This small molecule binds to this protein.
Small molecule (SMILES): CO/C1=C\C(C)=C\[C@@H](C)[C@@H](O)[C@H](C)C/C(C)=C/C=C/[C@H](OC)[C@@H]([C@@H](C)[C@@H](O)[C@H](C)[C@@]2(O)C[C@@H](O)[C@H](C)[C@@H](C(C)C)O2)OC1=O

Sequence of chain 1.Y:
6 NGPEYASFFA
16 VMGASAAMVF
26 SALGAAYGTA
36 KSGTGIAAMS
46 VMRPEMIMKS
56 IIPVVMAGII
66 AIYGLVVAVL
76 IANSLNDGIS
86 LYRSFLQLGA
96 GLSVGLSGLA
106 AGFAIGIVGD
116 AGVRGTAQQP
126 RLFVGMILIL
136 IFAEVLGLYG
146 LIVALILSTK

Sequence of chain 1.X:
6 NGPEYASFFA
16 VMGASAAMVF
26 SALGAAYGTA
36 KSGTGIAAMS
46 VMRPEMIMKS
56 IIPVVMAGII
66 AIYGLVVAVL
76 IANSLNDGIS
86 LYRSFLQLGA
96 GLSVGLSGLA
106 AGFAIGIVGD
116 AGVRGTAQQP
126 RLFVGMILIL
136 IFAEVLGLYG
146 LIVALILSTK

Binding-site contacts:
Ligand atom C16 contacts residue PHE137 of chain 1.X at 4.0 Å (hydrophobic).
Ligand atom C30 contacts residue MET53 of chain 1.Y at 3.6 Å (hydrophobic).
Ligand atom C15 contacts residue PHE137 of chain 1.X at 3.7 Å (hydrophobic).
Ligand atom C35 contacts residue ILE57 of chain 1.Y at 4.3 Å (hydrophobic).
Ligand atom C01 contacts residue ILE64 of chain 1.Y at 3.2 Å (hydrophobic).
Ligand atom C37 contacts residue ILE57 of chain 1.Y at 4.1 Å (hydrophobic).
Ligand atom C25 contacts residue PHE137 of chain 1.X at 4.5 Å (hydrophobic).
Ligand atom C44 contacts residue ILE64 of chain 1.Y at 4.5 Å (hydrophobic).
Ligand atom C32 contacts residue MET53 of chain 1.Y at 3.6 Å (hydrophobic).
Ligand atom C25 contacts residue ILE56 of chain 1.Y at 4.3 Å (hydrophobic).
Ligand atom C38 contacts residue ILE57 of chain 1.Y at 4.3 Å (hydrophobic).
Ligand atom C44 contacts residue VAL60 of chain 1.Y at 3.5 Å (hydrophobic).
Ligand atom C28 contacts residue LEU133 of chain 1.X at 4.4 Å (hydrophobic).
Ligand atom C17 contacts residue PHE137 of chain 1.X at 4.2 Å (hydrophobic).
Ligand atom C31 contacts residue MET53 of chain 1.Y at 4.0 Å (hydrophobic).
Ligand atom C14 contacts residue PHE137 of chain 1.X at 3.2 Å (hydrophobic).
Ligand atom O19 contacts residue TYR144 of chain 1.X at 3.4 Å (h-bond).
Ligand atom C13 contacts residue PHE137 of chain 1.X at 4.0 Å (hydrophobic).
Ligand atom O19 contacts residue PHE137 of chain 1.X at 4.2 Å.
Ligand atom O39 contacts residue MET53 of chain 1.Y at 4.0 Å.
Ligand atom O10 contacts residue PHE137 of chain 1.X at 3.5 Å.
Ligand atom O19 contacts residue GLY63 of chain 1.Y at 4.0 Å.
Ligand atom C21 contacts residue ILE136 of chain 1.X at 3.7 Å (hydrophobic).
Ligand atom C28 contacts residue MET53 of chain 1.Y at 3.9 Å (hydrophobic).
Ligand atom C18 contacts residue PHE137 of chain 1.X at 3.6 Å (hydrophobic).
Ligand atom C44 contacts residue PHE137 of chain 1.X at 4.0 Å (hydrophobic).
Ligand atom O34 contacts residue MET53 of chain 1.Y at 4.1 Å.
Ligand atom C17 contacts residue TYR144 of chain 1.X at 3.9 Å (hydrophobic).
Ligand atom C25 contacts residue LEU133 of chain 1.X at 4.0 Å (hydrophobic).
Ligand atom C01 contacts residue GLY63 of chain 1.Y at 4.5 Å.
Ligand atom C29 contacts residue MET53 of chain 1.Y at 4.2 Å (hydrophobic).
Ligand atom C20 contacts residue TYR144 of chain 1.X at 3.8 Å (hydrophobic).
Ligand atom C18 contacts residue TYR144 of chain 1.X at 4.5 Å (hydrophobic).
Ligand atom C37 contacts residue VAL60 of chain 1.Y at 4.4 Å (hydrophobic).
Ligand atom C11 contacts residue PHE137 of chain 1.X at 4.2 Å (hydrophobic).